Binding-site contacts:
Ligand atom O5 contacts residue ASN218 of chain 1.A at 2.4 Å (h-bond).
Ligand atom C3 contacts residue ASN218 of chain 1.A at 3.8 Å.
Ligand atom C5 contacts residue ASN218 of chain 1.A at 3.7 Å.
Ligand atom C1 contacts residue ASN218 of chain 1.A at 1.4 Å.
Ligand atom C7 contacts residue ASN218 of chain 1.A at 3.8 Å.
Ligand atom C2 contacts residue ASN218 of chain 1.A at 2.5 Å.
Ligand atom N2 contacts residue ASN218 of chain 1.A at 2.9 Å (h-bond).
Ligand atom C8 contacts residue GLY216 of chain 1.A at 4.2 Å.
Ligand atom O7 contacts residue ASN218 of chain 1.A at 4.2 Å.
Ligand atom C4 contacts residue ASN218 of chain 1.A at 4.2 Å.

Sequence of chain 1.A:
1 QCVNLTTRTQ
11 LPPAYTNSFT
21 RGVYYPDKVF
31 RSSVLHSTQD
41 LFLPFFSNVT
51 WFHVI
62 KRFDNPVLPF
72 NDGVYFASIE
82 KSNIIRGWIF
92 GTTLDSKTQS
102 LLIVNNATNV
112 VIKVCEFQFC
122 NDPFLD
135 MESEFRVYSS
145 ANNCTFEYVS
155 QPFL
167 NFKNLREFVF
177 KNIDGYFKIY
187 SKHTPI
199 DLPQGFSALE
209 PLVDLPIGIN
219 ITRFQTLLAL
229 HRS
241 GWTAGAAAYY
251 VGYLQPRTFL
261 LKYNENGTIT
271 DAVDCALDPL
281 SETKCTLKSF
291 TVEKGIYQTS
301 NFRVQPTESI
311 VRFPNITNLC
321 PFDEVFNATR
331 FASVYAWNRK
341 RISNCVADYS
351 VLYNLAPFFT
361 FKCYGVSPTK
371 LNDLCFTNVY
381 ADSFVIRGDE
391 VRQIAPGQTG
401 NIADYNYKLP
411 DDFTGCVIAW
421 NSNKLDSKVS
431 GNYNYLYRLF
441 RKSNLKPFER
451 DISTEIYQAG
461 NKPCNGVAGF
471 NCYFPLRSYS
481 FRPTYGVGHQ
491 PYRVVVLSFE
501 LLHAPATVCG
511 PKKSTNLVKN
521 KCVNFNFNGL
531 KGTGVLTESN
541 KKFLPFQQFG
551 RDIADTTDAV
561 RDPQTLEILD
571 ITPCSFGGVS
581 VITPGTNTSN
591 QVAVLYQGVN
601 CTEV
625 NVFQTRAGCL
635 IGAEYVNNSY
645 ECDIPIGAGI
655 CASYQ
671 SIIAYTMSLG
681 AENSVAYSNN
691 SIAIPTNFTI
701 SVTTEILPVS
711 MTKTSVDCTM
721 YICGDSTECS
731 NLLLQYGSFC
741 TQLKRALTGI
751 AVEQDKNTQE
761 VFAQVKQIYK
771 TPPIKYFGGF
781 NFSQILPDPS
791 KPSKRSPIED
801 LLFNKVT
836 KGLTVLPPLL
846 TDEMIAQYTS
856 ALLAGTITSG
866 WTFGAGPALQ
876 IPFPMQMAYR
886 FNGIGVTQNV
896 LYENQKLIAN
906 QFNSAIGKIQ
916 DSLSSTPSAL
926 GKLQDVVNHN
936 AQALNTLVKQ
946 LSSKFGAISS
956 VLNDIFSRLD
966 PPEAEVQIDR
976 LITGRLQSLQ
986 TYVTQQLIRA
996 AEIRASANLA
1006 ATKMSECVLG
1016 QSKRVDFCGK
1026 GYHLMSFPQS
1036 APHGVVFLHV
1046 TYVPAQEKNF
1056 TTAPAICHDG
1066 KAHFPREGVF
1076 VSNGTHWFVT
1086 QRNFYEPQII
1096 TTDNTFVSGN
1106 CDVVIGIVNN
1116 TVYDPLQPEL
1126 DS

A protein and the small-molecule ligand that binds it are described below.
Small molecule (SMILES): CC(=O)N[C@@H]1[C@@H](O)[C@H](O)[C@@H](CO)O[C@H]1O